Sequence of chain 3.C:
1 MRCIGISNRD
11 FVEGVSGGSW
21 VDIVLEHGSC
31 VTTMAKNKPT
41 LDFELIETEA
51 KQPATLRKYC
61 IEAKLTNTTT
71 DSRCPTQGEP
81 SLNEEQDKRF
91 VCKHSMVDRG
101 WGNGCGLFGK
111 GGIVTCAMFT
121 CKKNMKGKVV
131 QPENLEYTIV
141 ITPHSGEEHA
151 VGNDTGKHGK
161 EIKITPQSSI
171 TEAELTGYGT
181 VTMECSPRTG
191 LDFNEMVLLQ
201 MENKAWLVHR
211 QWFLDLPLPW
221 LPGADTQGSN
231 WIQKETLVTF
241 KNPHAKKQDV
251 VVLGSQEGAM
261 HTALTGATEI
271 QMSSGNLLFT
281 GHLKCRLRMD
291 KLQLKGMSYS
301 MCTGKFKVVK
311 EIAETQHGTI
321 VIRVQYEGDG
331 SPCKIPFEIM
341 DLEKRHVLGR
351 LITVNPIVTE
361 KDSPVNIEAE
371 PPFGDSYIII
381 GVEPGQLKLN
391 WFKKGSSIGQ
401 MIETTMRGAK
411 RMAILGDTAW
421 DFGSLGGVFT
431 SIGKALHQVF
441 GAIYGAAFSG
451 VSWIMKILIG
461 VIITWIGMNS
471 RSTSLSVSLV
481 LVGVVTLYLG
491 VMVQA

Binding-site contacts:
Ligand atom C8 contacts residue ARG89 of chain 3.C at 4.1 Å.
Ligand atom O5 contacts residue ASN67 of chain 3.C at 2.5 Å (h-bond).
Ligand atom C4 contacts residue ASN67 of chain 3.C at 4.3 Å.
Ligand atom C8 contacts residue PHE90 of chain 3.C at 3.6 Å (hydrophobic).
Ligand atom C1 contacts residue ASN67 of chain 3.C at 1.4 Å.
Ligand atom C5 contacts residue ASN67 of chain 3.C at 3.8 Å.
Ligand atom O7 contacts residue ASN67 of chain 3.C at 4.1 Å.
Ligand atom C2 contacts residue ASN67 of chain 3.C at 2.4 Å.
Ligand atom N2 contacts residue ASN67 of chain 3.C at 2.8 Å (h-bond).
Ligand atom C8 contacts residue MET118 of chain 3.C at 4.0 Å (hydrophobic).
Ligand atom C3 contacts residue ASN67 of chain 3.C at 3.8 Å.
Ligand atom C7 contacts residue PHE90 of chain 3.C at 4.3 Å (hydrophobic).
Ligand atom O6 contacts residue ASN67 of chain 3.C at 3.7 Å.
Ligand atom C7 contacts residue ASN67 of chain 3.C at 3.7 Å.

A small-molecule ligand and the protein it binds are described below.
Small molecule (SMILES): CC(=O)N[C@@H]1[C@@H](O)[C@H](O)[C@@H](CO)O[C@H]1O